A small-molecule ligand and the protein it binds are described below.
Small molecule (SMILES): Nc1ncnc2c1ncn2[C@@H]1O[C@H](COP(=O)(O)OP(=O)(O)OP(O)(O)=S)[C@@H](O)[C@H]1O

Binding-site contacts:
Ligand atom O3G contacts residue MG1 of chain 1.Q at 3.0 Å.
Ligand atom O3A contacts residue ARG332 of chain 1.I at 2.7 Å (salt-bridge).
Ligand atom N6 contacts residue MET296 of chain 1.I at 3.2 Å (h-bond).
Ligand atom S1G contacts residue ASN263 of chain 1.I at 3.7 Å.
Ligand atom S1G contacts residue SER264 of chain 1.I at 3.5 Å (h-bond).
Ligand atom N7 contacts residue ALA116 of chain 1.I at 3.7 Å.
Ligand atom C8 contacts residue GLY113 of chain 1.I at 3.5 Å.
Ligand atom O2A contacts residue THR115 of chain 1.I at 2.9 Å (h-bond).
Ligand atom O1B contacts residue PRO110 of chain 1.I at 2.1 Å.
Ligand atom O2G contacts residue ARG616 of chain 1.A at 3.1 Å (salt-bridge).
Ligand atom O1A contacts residue ARG332 of chain 1.I at 3.5 Å (salt-bridge).
Ligand atom O3B contacts residue ARG332 of chain 1.I at 3.2 Å (salt-bridge).
Ligand atom PB contacts residue ARG332 of chain 1.I at 3.4 Å.
Ligand atom N1 contacts residue MET296 of chain 1.I at 3.4 Å.
Ligand atom O2A contacts residue LYS114 of chain 1.I at 2.6 Å (salt-bridge).
Ligand atom O3B contacts residue GLY111 of chain 1.I at 3.6 Å.
Ligand atom N7 contacts residue GLY113 of chain 1.I at 3.6 Å.
Ligand atom N7 contacts residue LEU331 of chain 1.I at 3.5 Å.
Ligand atom PA contacts residue ARG332 of chain 1.I at 3.5 Å.
Ligand atom O1B contacts residue THR112 of chain 1.I at 3.2 Å (h-bond).
Ligand atom O2A contacts residue GLY113 of chain 1.I at 3.4 Å.
Ligand atom S1G contacts residue PRO110 of chain 1.I at 3.7 Å.
Ligand atom PB contacts residue GLY111 of chain 1.I at 2.7 Å.
Ligand atom C5' contacts residue ARG332 of chain 1.I at 3.6 Å.
Ligand atom N7 contacts residue THR112 of chain 1.I at 3.6 Å.
Ligand atom O1B contacts residue PRO109 of chain 1.I at 3.2 Å (h-bond).
Ligand atom O2G contacts residue MG1 of chain 1.Q at 3.6 Å.
Ligand atom N6 contacts residue ALA80 of chain 1.I at 3.1 Å (h-bond).
Ligand atom N6 contacts residue ARG81 of chain 1.I at 3.7 Å.
Ligand atom O2B contacts residue LYS114 of chain 1.I at 3.5 Å.
Ligand atom O1A contacts residue MG1 of chain 1.Q at 2.5 Å.
Ligand atom O1B contacts residue GLY111 of chain 1.I at 1.3 Å (h-bond).
Ligand atom O3A contacts residue GLY111 of chain 1.I at 3.2 Å.
Ligand atom O1A contacts residue THR115 of chain 1.I at 2.5 Å (h-bond).
Ligand atom C2 contacts residue ASN72 of chain 1.I at 3.4 Å.
Ligand atom C8 contacts residue LEU331 of chain 1.I at 3.5 Å (hydrophobic).
Ligand atom O2B contacts residue GLY111 of chain 1.I at 3.7 Å.
Ligand atom C6 contacts residue MET296 of chain 1.I at 3.6 Å (hydrophobic).
Ligand atom PA contacts residue THR115 of chain 1.I at 3.3 Å.
Ligand atom PB contacts residue PRO110 of chain 1.I at 3.5 Å.

Sequence of chain 1.I:
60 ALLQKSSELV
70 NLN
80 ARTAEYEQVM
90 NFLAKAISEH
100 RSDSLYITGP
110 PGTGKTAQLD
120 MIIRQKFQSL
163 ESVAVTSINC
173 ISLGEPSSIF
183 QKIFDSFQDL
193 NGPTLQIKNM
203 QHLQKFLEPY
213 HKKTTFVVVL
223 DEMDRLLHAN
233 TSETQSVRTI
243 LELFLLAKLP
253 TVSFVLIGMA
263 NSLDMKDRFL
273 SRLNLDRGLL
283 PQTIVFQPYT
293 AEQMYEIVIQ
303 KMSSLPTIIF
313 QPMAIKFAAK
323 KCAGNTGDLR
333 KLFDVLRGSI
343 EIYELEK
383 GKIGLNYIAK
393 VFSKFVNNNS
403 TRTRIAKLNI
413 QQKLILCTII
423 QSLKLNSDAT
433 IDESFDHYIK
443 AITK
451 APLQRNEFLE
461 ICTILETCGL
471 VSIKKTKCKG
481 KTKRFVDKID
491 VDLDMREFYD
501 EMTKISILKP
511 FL

Sequence of chain 1.A:
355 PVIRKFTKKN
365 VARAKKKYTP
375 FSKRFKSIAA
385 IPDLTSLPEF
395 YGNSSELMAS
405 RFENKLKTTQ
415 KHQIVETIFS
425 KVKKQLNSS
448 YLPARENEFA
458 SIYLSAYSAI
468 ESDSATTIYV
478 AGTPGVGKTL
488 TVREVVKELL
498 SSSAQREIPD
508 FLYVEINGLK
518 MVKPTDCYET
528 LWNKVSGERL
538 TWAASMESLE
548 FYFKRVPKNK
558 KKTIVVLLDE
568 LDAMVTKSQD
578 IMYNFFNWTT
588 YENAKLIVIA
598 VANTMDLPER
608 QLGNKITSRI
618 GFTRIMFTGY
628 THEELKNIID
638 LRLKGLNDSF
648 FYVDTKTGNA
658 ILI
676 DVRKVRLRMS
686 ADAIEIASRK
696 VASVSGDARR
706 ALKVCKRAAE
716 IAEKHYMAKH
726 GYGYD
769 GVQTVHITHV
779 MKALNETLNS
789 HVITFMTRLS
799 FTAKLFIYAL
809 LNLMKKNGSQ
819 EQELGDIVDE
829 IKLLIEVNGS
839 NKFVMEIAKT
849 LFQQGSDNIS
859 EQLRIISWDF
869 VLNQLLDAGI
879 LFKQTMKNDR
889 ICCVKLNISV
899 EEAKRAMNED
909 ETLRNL